Sequence of chain 1.B:
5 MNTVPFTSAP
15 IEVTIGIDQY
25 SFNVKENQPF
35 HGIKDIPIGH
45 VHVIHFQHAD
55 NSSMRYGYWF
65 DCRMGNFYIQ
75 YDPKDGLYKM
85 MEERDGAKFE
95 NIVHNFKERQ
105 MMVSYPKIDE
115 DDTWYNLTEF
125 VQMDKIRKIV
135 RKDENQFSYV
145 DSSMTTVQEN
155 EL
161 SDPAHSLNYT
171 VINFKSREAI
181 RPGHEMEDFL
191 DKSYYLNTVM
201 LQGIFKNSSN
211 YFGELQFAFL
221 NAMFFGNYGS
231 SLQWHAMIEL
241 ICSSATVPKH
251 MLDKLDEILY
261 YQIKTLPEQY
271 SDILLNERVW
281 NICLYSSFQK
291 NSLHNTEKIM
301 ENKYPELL

The protein below binds the small molecule below.
Small molecule (SMILES): Cc1cccc(C)c1NS(C)(=O)=O

Binding-site contacts:
Ligand atom O1 contacts residue THR11 of chain 1.B at 3.4 Å (h-bond).
Ligand atom C8 contacts residue PHE100 of chain 1.B at 3.8 Å (hydrophobic).
Ligand atom C6 contacts residue ILE96 of chain 1.B at 4.1 Å (hydrophobic).
Ligand atom C8 contacts residue PHE10 of chain 1.B at 3.7 Å (hydrophobic).
Ligand atom N contacts residue THR11 of chain 1.B at 2.9 Å (h-bond).
Ligand atom C4 contacts residue PHE93 of chain 1.B at 4.3 Å (hydrophobic).
Ligand atom C1 contacts residue TYR72 of chain 1.B at 3.7 Å (hydrophobic).
Ligand atom C4 contacts residue TYR72 of chain 1.B at 3.8 Å (hydrophobic).
Ligand atom C8 contacts residue PRO9 of chain 1.B at 4.0 Å (hydrophobic).
Ligand atom S contacts residue THR11 of chain 1.B at 3.3 Å (h-bond).
Ligand atom O1 contacts residue PHE100 of chain 1.B at 4.4 Å.
Ligand atom C8 contacts residue ILE96 of chain 1.B at 4.0 Å (hydrophobic).
Ligand atom C2 contacts residue GLU87 of chain 1.B at 3.9 Å.
Ligand atom C3 contacts residue PRO9 of chain 1.B at 4.1 Å (hydrophobic).
Ligand atom O contacts residue GLN74 of chain 1.B at 4.0 Å.
Ligand atom C3 contacts residue TYR72 of chain 1.B at 3.9 Å (hydrophobic).
Ligand atom C contacts residue TYR72 of chain 1.B at 3.4 Å (hydrophobic).
Ligand atom C4 contacts residue PRO9 of chain 1.B at 3.6 Å (hydrophobic).
Ligand atom C7 contacts residue ILE96 of chain 1.B at 3.5 Å (hydrophobic).
Ligand atom C1 contacts residue ILE96 of chain 1.B at 3.9 Å (hydrophobic).
Ligand atom C contacts residue LYS92 of chain 1.B at 3.9 Å.
Ligand atom C8 contacts residue THR11 of chain 1.B at 3.7 Å.
Ligand atom C8 contacts residue TYR72 of chain 1.B at 3.9 Å (hydrophobic).
Ligand atom N contacts residue TYR72 of chain 1.B at 3.6 Å.
Ligand atom C contacts residue GLU87 of chain 1.B at 3.2 Å.
Ligand atom C3 contacts residue ILE96 of chain 1.B at 3.9 Å (hydrophobic).
Ligand atom C4 contacts residue ILE96 of chain 1.B at 3.5 Å (hydrophobic).
Ligand atom C6 contacts residue TYR72 of chain 1.B at 3.5 Å (hydrophobic).
Ligand atom C3 contacts residue PHE93 of chain 1.B at 3.4 Å (hydrophobic).
Ligand atom C5 contacts residue TYR72 of chain 1.B at 3.6 Å (hydrophobic).
Ligand atom C5 contacts residue PRO9 of chain 1.B at 4.5 Å (hydrophobic).
Ligand atom C6 contacts residue THR11 of chain 1.B at 4.0 Å.
Ligand atom C2 contacts residue ILE96 of chain 1.B at 3.8 Å (hydrophobic).
Ligand atom C2 contacts residue TYR72 of chain 1.B at 3.7 Å (hydrophobic).
Ligand atom N contacts residue GLN74 of chain 1.B at 4.4 Å.
Ligand atom C2 contacts residue PHE93 of chain 1.B at 4.1 Å (hydrophobic).
Ligand atom O contacts residue THR11 of chain 1.B at 3.2 Å (h-bond).
Ligand atom C5 contacts residue THR11 of chain 1.B at 4.3 Å.
Ligand atom C1 contacts residue GLU87 of chain 1.B at 4.2 Å.
Ligand atom C5 contacts residue ILE96 of chain 1.B at 3.8 Å (hydrophobic).